Binding-site contacts:
Ligand atom C4 contacts residue ILE287 of chain 2.B at 3.7 Å (hydrophobic).
Ligand atom C2 contacts residue TRP89 of chain 2.B at 3.8 Å (hydrophobic).
Ligand atom O3 contacts residue TRP89 of chain 2.B at 4.2 Å.
Ligand atom C4 contacts residue TRP51 of chain 2.B at 4.0 Å (hydrophobic).
Ligand atom C1 contacts residue VAL288 of chain 2.B at 3.8 Å (hydrophobic).
Ligand atom C1 contacts residue ZN1 of chain 2.N at 4.3 Å.
Ligand atom C4 contacts residue LEU278 of chain 2.H at 4.3 Å (hydrophobic).
Ligand atom OXT contacts residue THR42 of chain 2.B at 2.7 Å (h-bond).
Ligand atom C6 contacts residue TRP89 of chain 2.B at 3.3 Å (hydrophobic).
Ligand atom C1 contacts residue HIS63 of chain 2.B at 3.5 Å.
Ligand atom C5 contacts residue LEU278 of chain 2.H at 3.9 Å (hydrophobic).
Ligand atom C4 contacts residue LEU264 of chain 2.B at 3.7 Å (hydrophobic).
Ligand atom C4 contacts residue TRP89 of chain 2.B at 3.7 Å (hydrophobic).
Ligand atom C1 contacts residue CYS150 of chain 2.B at 3.5 Å (hydrophobic).
Ligand atom OXT contacts residue CYS40 of chain 2.B at 3.8 Å.
Ligand atom C1 contacts residue TRP89 of chain 2.B at 4.2 Å (hydrophobic).
Ligand atom C5 contacts residue TRP89 of chain 2.B at 3.2 Å (hydrophobic).
Ligand atom O3 contacts residue ILE287 of chain 2.B at 3.7 Å.
Ligand atom C6 contacts residue VAL288 of chain 2.B at 3.6 Å (hydrophobic).
Ligand atom C4 contacts residue THR42 of chain 2.B at 4.2 Å.
Ligand atom OXT contacts residue CYS150 of chain 2.B at 3.1 Å (h-bond).
Ligand atom OXT contacts residue HIS63 of chain 2.B at 2.8 Å (h-bond).
Ligand atom OXT contacts residue ZN1 of chain 2.N at 3.4 Å.
Ligand atom C5 contacts residue ILE287 of chain 2.B at 3.7 Å (hydrophobic).
Ligand atom O3 contacts residue TRP51 of chain 2.B at 4.2 Å.
Ligand atom O3 contacts residue THR42 of chain 2.B at 3.1 Å (h-bond).
Ligand atom C2 contacts residue THR42 of chain 2.B at 3.8 Å.
Ligand atom O3 contacts residue LEU264 of chain 2.B at 4.2 Å.
Ligand atom C2 contacts residue VAL288 of chain 2.B at 4.1 Å (hydrophobic).
Ligand atom C1 contacts residue ILE287 of chain 2.B at 4.5 Å (hydrophobic).
Ligand atom C6 contacts residue ILE287 of chain 2.B at 3.7 Å (hydrophobic).
Ligand atom C2 contacts residue ILE287 of chain 2.B at 3.8 Å (hydrophobic).
Ligand atom C1 contacts residue THR42 of chain 2.B at 3.7 Å.

Sequence of chain 2.B:
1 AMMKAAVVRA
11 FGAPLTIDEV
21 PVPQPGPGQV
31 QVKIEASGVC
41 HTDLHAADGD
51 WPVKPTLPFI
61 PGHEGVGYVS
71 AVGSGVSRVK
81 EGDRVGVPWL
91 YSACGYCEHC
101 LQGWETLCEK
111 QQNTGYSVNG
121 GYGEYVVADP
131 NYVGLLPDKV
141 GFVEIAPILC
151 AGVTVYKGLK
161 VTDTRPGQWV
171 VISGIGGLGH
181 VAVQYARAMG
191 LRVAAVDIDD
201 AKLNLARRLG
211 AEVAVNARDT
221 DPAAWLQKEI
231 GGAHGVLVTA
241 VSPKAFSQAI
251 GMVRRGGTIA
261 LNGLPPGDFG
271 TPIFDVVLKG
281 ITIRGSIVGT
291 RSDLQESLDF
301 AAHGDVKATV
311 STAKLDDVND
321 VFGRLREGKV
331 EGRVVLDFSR

This small molecule binds to this protein.
Small molecule (SMILES): O=Cc1ccco1

Sequence of chain 2.H:
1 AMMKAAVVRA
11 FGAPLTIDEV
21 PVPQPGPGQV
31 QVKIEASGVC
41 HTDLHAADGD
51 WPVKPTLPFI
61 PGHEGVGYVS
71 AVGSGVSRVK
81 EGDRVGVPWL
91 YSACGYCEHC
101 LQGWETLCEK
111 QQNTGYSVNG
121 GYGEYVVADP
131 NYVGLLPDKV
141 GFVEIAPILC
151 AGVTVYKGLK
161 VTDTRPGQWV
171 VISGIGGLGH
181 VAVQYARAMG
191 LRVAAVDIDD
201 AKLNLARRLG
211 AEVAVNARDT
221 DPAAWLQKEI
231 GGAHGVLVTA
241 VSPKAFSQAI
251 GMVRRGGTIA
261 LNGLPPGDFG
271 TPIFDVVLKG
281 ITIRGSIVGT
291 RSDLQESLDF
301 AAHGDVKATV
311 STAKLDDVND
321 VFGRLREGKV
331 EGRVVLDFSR